Sequence of chain 1.C:
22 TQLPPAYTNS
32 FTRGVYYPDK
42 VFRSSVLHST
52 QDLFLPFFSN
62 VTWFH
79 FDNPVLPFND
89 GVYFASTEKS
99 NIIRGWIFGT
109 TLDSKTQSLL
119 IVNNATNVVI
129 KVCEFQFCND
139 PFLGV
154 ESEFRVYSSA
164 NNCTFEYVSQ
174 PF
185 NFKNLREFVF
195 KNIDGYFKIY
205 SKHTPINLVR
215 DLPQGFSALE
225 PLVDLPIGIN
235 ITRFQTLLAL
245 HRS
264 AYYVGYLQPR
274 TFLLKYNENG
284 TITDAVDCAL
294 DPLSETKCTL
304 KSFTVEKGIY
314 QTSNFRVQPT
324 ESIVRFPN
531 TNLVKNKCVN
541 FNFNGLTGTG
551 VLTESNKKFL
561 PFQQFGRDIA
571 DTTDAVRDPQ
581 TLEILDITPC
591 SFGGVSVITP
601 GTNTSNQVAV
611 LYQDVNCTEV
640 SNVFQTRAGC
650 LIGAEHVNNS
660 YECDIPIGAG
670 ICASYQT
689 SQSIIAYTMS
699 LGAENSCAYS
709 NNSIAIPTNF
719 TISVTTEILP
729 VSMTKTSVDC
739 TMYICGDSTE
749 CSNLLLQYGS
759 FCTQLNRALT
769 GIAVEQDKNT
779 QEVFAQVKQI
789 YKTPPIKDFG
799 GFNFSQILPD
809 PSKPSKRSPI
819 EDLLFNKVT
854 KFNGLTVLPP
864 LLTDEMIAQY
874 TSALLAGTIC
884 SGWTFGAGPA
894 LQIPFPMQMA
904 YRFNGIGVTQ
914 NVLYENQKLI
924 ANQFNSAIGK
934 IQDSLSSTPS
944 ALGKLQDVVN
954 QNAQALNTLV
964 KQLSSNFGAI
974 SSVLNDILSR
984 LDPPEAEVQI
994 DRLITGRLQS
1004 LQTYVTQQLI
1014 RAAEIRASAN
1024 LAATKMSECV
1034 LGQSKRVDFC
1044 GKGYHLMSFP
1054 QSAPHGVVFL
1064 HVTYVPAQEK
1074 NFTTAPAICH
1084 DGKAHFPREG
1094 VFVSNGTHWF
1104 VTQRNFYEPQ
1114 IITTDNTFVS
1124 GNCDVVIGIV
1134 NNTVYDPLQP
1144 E

Binding-site contacts:
Ligand atom C7 contacts residue ASN1098 of chain 1.C at 3.4 Å.
Ligand atom C1 contacts residue THR1100 of chain 1.C at 4.0 Å.
Ligand atom C1 contacts residue ASN1098 of chain 1.C at 1.5 Å.
Ligand atom C8 contacts residue ASN1098 of chain 1.C at 3.8 Å.
Ligand atom N2 contacts residue ASN1098 of chain 1.C at 3.0 Å (h-bond).
Ligand atom C3 contacts residue ASN1098 of chain 1.C at 3.9 Å.
Ligand atom C3 contacts residue THR1100 of chain 1.C at 3.9 Å.
Ligand atom C8 contacts residue GLY1099 of chain 1.C at 3.8 Å.
Ligand atom O5 contacts residue ASN1098 of chain 1.C at 2.5 Å (h-bond).
Ligand atom O7 contacts residue ASN1098 of chain 1.C at 3.6 Å.
Ligand atom C8 contacts residue THR1100 of chain 1.C at 3.9 Å.
Ligand atom N2 contacts residue THR1100 of chain 1.C at 3.0 Å (h-bond).
Ligand atom O6 contacts residue PHE1103 of chain 1.C at 3.8 Å.
Ligand atom O5 contacts residue PHE1103 of chain 1.C at 3.5 Å.
Ligand atom C5 contacts residue ASN1098 of chain 1.C at 3.9 Å.
Ligand atom C6 contacts residue PHE1103 of chain 1.C at 3.7 Å (hydrophobic).
Ligand atom C2 contacts residue THR1100 of chain 1.C at 3.8 Å.
Ligand atom C7 contacts residue GLY1099 of chain 1.C at 4.4 Å.
Ligand atom C1 contacts residue HIS1101 of chain 1.C at 4.3 Å.
Ligand atom C5 contacts residue PHE1103 of chain 1.C at 3.9 Å (hydrophobic).
Ligand atom C2 contacts residue ASN1098 of chain 1.C at 2.6 Å.
Ligand atom C4 contacts residue ASN1098 of chain 1.C at 4.4 Å.
Ligand atom C7 contacts residue THR1100 of chain 1.C at 3.9 Å.
Ligand atom C3 contacts residue HIS1101 of chain 1.C at 4.5 Å.
Ligand atom C1 contacts residue PHE1103 of chain 1.C at 4.1 Å (hydrophobic).
Ligand atom C5 contacts residue HIS1101 of chain 1.C at 4.5 Å.

The small molecule below binds the protein below.
Small molecule (SMILES): CC(=O)N[C@@H]1[C@@H](O)[C@H](O)[C@@H](CO)O[C@H]1O